Binding-site contacts:
Ligand atom O1B contacts residue ARG77 of chain 3.C at 2.7 Å (salt-bridge).
Ligand atom C3 contacts residue GLY78 of chain 3.C at 4.3 Å.
Ligand atom O9 contacts residue ARG77 of chain 3.C at 3.8 Å.
Ligand atom O10 contacts residue ASN293 of chain 3.C at 4.5 Å.
Ligand atom O1A contacts residue HIS298 of chain 3.C at 4.3 Å.
Ligand atom C1 contacts residue GLY78 of chain 3.C at 4.2 Å.
Ligand atom O3 contacts residue GLY78 of chain 3.C at 3.4 Å.
Ligand atom O1A contacts residue GLY78 of chain 3.C at 3.8 Å.
Ligand atom O1A contacts residue TYR72 of chain 3.C at 3.6 Å.
Ligand atom O4 contacts residue GLY78 of chain 3.C at 3.1 Å.
Ligand atom C2 contacts residue ARG77 of chain 3.C at 4.4 Å.
Ligand atom C3 contacts residue HIS298 of chain 3.C at 3.5 Å.
Ligand atom C3 contacts residue GLY78 of chain 3.C at 3.9 Å.
Ligand atom C11 contacts residue TYR72 of chain 3.C at 4.3 Å (hydrophobic).
Ligand atom O4 contacts residue ASN80 of chain 3.C at 4.3 Å.
Ligand atom C11 contacts residue ASP85 of chain 3.D at 4.0 Å.
Ligand atom O1B contacts residue TYR72 of chain 3.C at 4.4 Å.
Ligand atom C1 contacts residue TYR72 of chain 3.C at 4.3 Å (hydrophobic).
Ligand atom O4 contacts residue THR291 of chain 3.C at 3.3 Å.
Ligand atom O8 contacts residue ARG77 of chain 3.C at 3.6 Å (salt-bridge).
Ligand atom C2 contacts residue GLY78 of chain 3.C at 4.1 Å.
Ligand atom C4 contacts residue GLY78 of chain 3.C at 3.2 Å.
Ligand atom C5 contacts residue TYR72 of chain 3.C at 3.6 Å (hydrophobic).
Ligand atom C4 contacts residue HIS298 of chain 3.C at 3.8 Å.
Ligand atom O3 contacts residue VAL296 of chain 3.C at 4.4 Å.
Ligand atom O4 contacts residue TYR72 of chain 3.C at 3.8 Å.
Ligand atom O4 contacts residue ILE79 of chain 3.C at 3.7 Å.
Ligand atom O10 contacts residue THR291 of chain 3.C at 4.4 Å.
Ligand atom O1A contacts residue ARG77 of chain 3.C at 3.0 Å (salt-bridge).
Ligand atom O4 contacts residue HIS298 of chain 3.C at 3.2 Å (h-bond).
Ligand atom C6 contacts residue ASN93 of chain 3.C at 3.7 Å.
Ligand atom C6 contacts residue TYR72 of chain 3.C at 3.9 Å (hydrophobic).
Ligand atom O4 contacts residue ARG289 of chain 3.C at 4.5 Å.
Ligand atom N5 contacts residue TYR72 of chain 3.C at 3.1 Å (h-bond).
Ligand atom O6 contacts residue ASN93 of chain 3.C at 3.4 Å (h-bond).
Ligand atom C3 contacts residue ARG77 of chain 3.C at 4.2 Å.
Ligand atom C10 contacts residue TYR72 of chain 3.C at 4.0 Å (hydrophobic).
Ligand atom C4 contacts residue TYR72 of chain 3.C at 3.4 Å (hydrophobic).
Ligand atom C1 contacts residue ARG77 of chain 3.C at 3.3 Å.
Ligand atom C4 contacts residue ARG77 of chain 3.C at 4.4 Å.

Sequence of chain 3.D:
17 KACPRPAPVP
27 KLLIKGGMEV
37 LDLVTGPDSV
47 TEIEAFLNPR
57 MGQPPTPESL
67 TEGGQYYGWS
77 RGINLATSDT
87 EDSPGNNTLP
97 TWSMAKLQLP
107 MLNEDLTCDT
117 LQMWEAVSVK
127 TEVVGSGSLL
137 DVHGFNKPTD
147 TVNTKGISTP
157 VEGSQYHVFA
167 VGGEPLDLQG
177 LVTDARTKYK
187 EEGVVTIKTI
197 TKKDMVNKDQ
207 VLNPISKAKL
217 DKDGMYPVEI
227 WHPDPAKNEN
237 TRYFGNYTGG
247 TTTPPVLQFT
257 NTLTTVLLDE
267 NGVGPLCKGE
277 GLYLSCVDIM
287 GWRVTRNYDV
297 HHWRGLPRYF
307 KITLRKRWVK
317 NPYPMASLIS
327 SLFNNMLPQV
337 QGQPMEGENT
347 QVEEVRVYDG

This small molecule binds to this protein.
Small molecule (SMILES): CC(=O)N[C@H]1[C@H]([C@H](O)[C@H](O)CO)O[C@@](O[C@H]2[C@@H](O)[C@@H](CO)O[C@@H](O[C@H]3[C@H](O)[C@@H](O)[C@H](O)O[C@@H]3CO)[C@@H]2O)(C(=O)O)C[C@@H]1O

Sequence of chain 3.C:
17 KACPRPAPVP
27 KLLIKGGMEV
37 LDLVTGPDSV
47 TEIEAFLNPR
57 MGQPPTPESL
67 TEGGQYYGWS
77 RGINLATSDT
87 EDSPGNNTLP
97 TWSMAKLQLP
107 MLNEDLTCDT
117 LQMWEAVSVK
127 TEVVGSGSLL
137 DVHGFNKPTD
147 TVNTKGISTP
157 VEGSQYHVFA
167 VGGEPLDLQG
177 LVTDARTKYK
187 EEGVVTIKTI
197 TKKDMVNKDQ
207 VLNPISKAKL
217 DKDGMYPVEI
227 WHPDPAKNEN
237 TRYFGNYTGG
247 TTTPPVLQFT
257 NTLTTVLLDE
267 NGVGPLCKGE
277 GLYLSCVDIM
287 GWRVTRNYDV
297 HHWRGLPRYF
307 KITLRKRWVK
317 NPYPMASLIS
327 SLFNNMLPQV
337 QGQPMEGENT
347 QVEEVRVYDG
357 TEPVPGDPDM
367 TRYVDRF